Sequence of chain 13.A:
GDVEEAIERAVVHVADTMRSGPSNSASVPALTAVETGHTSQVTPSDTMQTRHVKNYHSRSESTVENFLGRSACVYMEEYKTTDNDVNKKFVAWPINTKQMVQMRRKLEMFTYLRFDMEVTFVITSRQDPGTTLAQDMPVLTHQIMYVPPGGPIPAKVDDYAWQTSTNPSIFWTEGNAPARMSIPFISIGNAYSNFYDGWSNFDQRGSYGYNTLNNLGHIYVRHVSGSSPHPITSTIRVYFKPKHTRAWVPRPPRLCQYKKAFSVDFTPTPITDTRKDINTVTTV

Sequence of chain 14.C:
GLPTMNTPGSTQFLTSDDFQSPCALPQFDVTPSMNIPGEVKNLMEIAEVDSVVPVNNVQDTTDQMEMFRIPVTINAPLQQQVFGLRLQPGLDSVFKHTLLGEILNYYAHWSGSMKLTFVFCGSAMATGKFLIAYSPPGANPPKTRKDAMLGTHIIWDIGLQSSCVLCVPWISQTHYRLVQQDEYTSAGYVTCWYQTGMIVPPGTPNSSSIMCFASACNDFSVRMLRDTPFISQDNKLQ

Binding-site contacts:
Ligand atom N2 contacts residue W711 of chain 13.F at 2.9 Å.
Ligand atom C5A contacts residue PRO168 of chain 13.A at 4.0 Å (hydrophobic).
Ligand atom C3C contacts residue TYR192 of chain 13.A at 4.0 Å (hydrophobic).
Ligand atom N2 contacts residue THR97 of chain 13.A at 3.7 Å.
Ligand atom N3A contacts residue ALA24 of chain 13.C at 3.8 Å.
Ligand atom C4 contacts residue TYR192 of chain 13.A at 3.5 Å (hydrophobic).
Ligand atom C1C contacts residue THR97 of chain 13.A at 3.9 Å.
Ligand atom C2C contacts residue LEU216 of chain 13.A at 3.7 Å (hydrophobic).
Ligand atom C2B contacts residue ILE219 of chain 13.A at 3.8 Å (hydrophobic).
Ligand atom C4A contacts residue ILE170 of chain 13.A at 3.9 Å (hydrophobic).
Ligand atom C3B contacts residue ILE219 of chain 13.A at 3.8 Å (hydrophobic).
Ligand atom C2A contacts residue TYR146 of chain 13.A at 3.7 Å (hydrophobic).
Ligand atom C5A contacts residue ILE144 of chain 13.A at 3.7 Å (hydrophobic).
Ligand atom C4B contacts residue ILE183 of chain 13.A at 4.0 Å (hydrophobic).
Ligand atom C2C contacts residue THR97 of chain 13.A at 3.9 Å.
Ligand atom N3A contacts residue TYR146 of chain 13.A at 4.0 Å.
Ligand atom C5B contacts residue ILE183 of chain 13.A at 3.7 Å (hydrophobic).
Ligand atom C2A contacts residue MET181 of chain 13.A at 3.7 Å (hydrophobic).
Ligand atom O1 contacts residue W711 of chain 13.F at 3.7 Å.
Ligand atom N3A contacts residue MET181 of chain 13.A at 3.3 Å.
Ligand atom C6B contacts residue ILE183 of chain 13.A at 3.6 Å (hydrophobic).
Ligand atom C3 contacts residue W711 of chain 13.F at 3.3 Å.
Ligand atom O1A contacts residue PHE121 of chain 13.A at 4.0 Å.
Ligand atom C31 contacts residue ASN214 of chain 13.A at 3.3 Å.
Ligand atom O1 contacts residue THR97 of chain 13.A at 3.4 Å (h-bond).
Ligand atom C4C contacts residue MET117 of chain 13.A at 3.9 Å (hydrophobic).
Ligand atom C3C contacts residue LEU216 of chain 13.A at 3.7 Å (hydrophobic).
Ligand atom C6B contacts residue TYR146 of chain 13.A at 3.8 Å (hydrophobic).
Ligand atom C4A contacts residue MET181 of chain 13.A at 3.6 Å (hydrophobic).
Ligand atom C31 contacts residue LEU216 of chain 13.A at 3.4 Å (hydrophobic).
Ligand atom C6C contacts residue ILE186 of chain 13.A at 3.9 Å (hydrophobic).
Ligand atom O1B contacts residue ILE95 of chain 13.A at 3.6 Å.
Ligand atom C4B contacts residue TYR146 of chain 13.A at 3.7 Å (hydrophobic).
Ligand atom C4A contacts residue ALA24 of chain 13.C at 4.0 Å (hydrophobic).
Ligand atom C31 contacts residue W711 of chain 13.F at 3.0 Å.
Ligand atom C5A contacts residue ILE170 of chain 13.A at 3.8 Å (hydrophobic).
Ligand atom C4A contacts residue LEU14 of chain 14.C at 4.0 Å (hydrophobic).
Ligand atom C1C contacts residue PHE115 of chain 13.A at 3.9 Å (hydrophobic).
Ligand atom C5B contacts residue TYR146 of chain 13.A at 3.4 Å (hydrophobic).
Ligand atom C1B contacts residue ILE183 of chain 13.A at 4.0 Å (hydrophobic).

Sequence of chain 13.C:
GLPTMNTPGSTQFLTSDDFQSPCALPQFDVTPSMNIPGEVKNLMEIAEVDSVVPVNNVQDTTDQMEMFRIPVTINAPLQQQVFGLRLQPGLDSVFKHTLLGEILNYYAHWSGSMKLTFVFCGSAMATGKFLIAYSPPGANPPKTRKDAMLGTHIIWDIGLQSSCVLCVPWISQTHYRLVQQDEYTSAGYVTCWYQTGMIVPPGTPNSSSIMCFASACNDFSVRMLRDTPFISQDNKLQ

The small molecule below binds the protein below.
Small molecule (SMILES): Cc1cc(CCCCCCCOc2ccc(C3=NCCO3)cc2)on1